A protein and the small-molecule ligand that binds it are described below.
Small molecule (SMILES): CC(=O)N[C@@H]1[C@@H](O)[C@H](O)[C@@H](CO)O[C@H]1O

Sequence of chain 21.B:
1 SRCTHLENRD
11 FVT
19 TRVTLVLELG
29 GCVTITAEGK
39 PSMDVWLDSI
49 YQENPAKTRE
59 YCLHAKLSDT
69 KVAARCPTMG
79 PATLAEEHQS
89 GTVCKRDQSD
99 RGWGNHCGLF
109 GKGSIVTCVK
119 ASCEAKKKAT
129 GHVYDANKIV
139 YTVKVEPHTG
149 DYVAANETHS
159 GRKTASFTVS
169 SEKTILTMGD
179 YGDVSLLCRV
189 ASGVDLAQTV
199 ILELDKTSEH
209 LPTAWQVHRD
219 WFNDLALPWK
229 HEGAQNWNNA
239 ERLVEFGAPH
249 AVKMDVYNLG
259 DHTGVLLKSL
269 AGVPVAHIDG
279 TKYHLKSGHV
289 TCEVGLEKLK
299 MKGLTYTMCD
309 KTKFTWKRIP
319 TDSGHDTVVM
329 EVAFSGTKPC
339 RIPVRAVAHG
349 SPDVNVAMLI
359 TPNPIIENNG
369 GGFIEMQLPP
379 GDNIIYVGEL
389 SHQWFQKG

Sequence of chain 57.B:
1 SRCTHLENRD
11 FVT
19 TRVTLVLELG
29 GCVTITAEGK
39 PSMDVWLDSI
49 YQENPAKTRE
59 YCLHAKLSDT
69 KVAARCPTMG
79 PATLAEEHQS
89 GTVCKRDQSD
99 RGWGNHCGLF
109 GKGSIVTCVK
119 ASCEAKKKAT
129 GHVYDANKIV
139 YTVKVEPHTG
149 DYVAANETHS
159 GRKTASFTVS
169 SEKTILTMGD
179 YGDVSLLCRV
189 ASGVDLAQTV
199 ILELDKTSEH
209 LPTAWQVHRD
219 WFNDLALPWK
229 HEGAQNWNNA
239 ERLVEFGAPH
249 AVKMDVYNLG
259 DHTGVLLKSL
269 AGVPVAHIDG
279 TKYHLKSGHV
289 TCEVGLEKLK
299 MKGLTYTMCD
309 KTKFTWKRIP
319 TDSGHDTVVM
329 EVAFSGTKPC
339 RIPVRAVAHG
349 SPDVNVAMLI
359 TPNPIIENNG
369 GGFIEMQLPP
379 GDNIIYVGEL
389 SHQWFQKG

Binding-site contacts:
Ligand atom O7 contacts residue HIS104 of chain 57.B at 4.2 Å.
Ligand atom C7 contacts residue ASN154 of chain 21.B at 3.3 Å.
Ligand atom N2 contacts residue ASN154 of chain 21.B at 2.9 Å (h-bond).
Ligand atom C1 contacts residue HIS104 of chain 57.B at 3.2 Å.
Ligand atom C2 contacts residue ASN154 of chain 21.B at 2.4 Å.
Ligand atom C6 contacts residue HIS104 of chain 57.B at 3.7 Å.
Ligand atom O6 contacts residue HIS104 of chain 57.B at 2.9 Å.
Ligand atom O7 contacts residue ASN154 of chain 21.B at 3.1 Å (h-bond).
Ligand atom C8 contacts residue GLU155 of chain 21.B at 3.8 Å.
Ligand atom O7 contacts residue GLU155 of chain 21.B at 3.8 Å.
Ligand atom O5 contacts residue HIS104 of chain 57.B at 3.2 Å (h-bond).
Ligand atom O5 contacts residue ASN154 of chain 21.B at 2.4 Å (h-bond).
Ligand atom C3 contacts residue ASN154 of chain 21.B at 3.8 Å.
Ligand atom C1 contacts residue ASN154 of chain 21.B at 1.4 Å.
Ligand atom C8 contacts residue ASN154 of chain 21.B at 3.8 Å.
Ligand atom C4 contacts residue ASN154 of chain 21.B at 4.2 Å.
Ligand atom C2 contacts residue HIS104 of chain 57.B at 4.4 Å.
Ligand atom C5 contacts residue ASN154 of chain 21.B at 3.7 Å.
Ligand atom C7 contacts residue GLU155 of chain 21.B at 4.1 Å.
Ligand atom C5 contacts residue HIS104 of chain 57.B at 3.3 Å.